Sequence of chain 1.C:
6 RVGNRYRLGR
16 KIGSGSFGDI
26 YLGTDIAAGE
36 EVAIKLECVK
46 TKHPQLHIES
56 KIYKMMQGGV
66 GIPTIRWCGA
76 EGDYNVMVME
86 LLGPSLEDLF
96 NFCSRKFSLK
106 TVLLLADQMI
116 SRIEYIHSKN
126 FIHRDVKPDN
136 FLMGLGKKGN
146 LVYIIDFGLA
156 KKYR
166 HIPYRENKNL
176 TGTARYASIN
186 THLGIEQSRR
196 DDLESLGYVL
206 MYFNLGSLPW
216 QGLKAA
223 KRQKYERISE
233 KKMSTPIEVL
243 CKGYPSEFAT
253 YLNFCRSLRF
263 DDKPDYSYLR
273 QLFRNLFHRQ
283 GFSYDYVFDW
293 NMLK

This small molecule binds to this protein.
Small molecule (SMILES): Nc1ncnc2c1ncn2[C@@H]1O[C@H](CO)[C@@H](O)[C@H]1O

Binding-site contacts:
Ligand atom O5' contacts residue GLY20 of chain 1.C at 3.9 Å.
Ligand atom O5' contacts residue ILE25 of chain 1.C at 3.9 Å.
Ligand atom C6 contacts residue LEU87 of chain 1.C at 3.9 Å (hydrophobic).
Ligand atom N6 contacts residue MET84 of chain 1.C at 3.3 Å.
Ligand atom C4' contacts residue GLY18 of chain 1.C at 3.8 Å.
Ligand atom C4 contacts residue ILE25 of chain 1.C at 4.0 Å (hydrophobic).
Ligand atom N1 contacts residue LEU86 of chain 1.C at 3.9 Å.
Ligand atom N1 contacts residue ALA38 of chain 1.C at 3.6 Å.
Ligand atom N7 contacts residue ILE150 of chain 1.C at 3.9 Å.
Ligand atom N3 contacts residue LEU137 of chain 1.C at 3.6 Å.
Ligand atom O4' contacts residue ILE25 of chain 1.C at 3.7 Å.
Ligand atom O3' contacts residue ASP134 of chain 1.C at 2.6 Å (salt-bridge).
Ligand atom C2 contacts residue LEU137 of chain 1.C at 3.9 Å (hydrophobic).
Ligand atom C3' contacts residue ILE150 of chain 1.C at 3.7 Å (hydrophobic).
Ligand atom N1 contacts residue LEU87 of chain 1.C at 2.9 Å (h-bond).
Ligand atom N7 contacts residue ILE25 of chain 1.C at 3.8 Å.
Ligand atom C2' contacts residue LEU137 of chain 1.C at 3.9 Å (hydrophobic).
Ligand atom C2 contacts residue ILE17 of chain 1.C at 3.9 Å (hydrophobic).
Ligand atom C5' contacts residue GLY20 of chain 1.C at 4.0 Å.
Ligand atom C8 contacts residue ILE150 of chain 1.C at 3.6 Å (hydrophobic).
Ligand atom C3' contacts residue ASP134 of chain 1.C at 3.6 Å.
Ligand atom C8 contacts residue ILE25 of chain 1.C at 3.6 Å (hydrophobic).
Ligand atom O4' contacts residue ILE17 of chain 1.C at 4.0 Å.
Ligand atom C4 contacts residue LEU137 of chain 1.C at 3.4 Å (hydrophobic).
Ligand atom O5' contacts residue ILE150 of chain 1.C at 3.4 Å.
Ligand atom C2 contacts residue LEU87 of chain 1.C at 3.3 Å (hydrophobic).
Ligand atom C5' contacts residue SER19 of chain 1.C at 3.4 Å.
Ligand atom N6 contacts residue LEU87 of chain 1.C at 4.0 Å.
Ligand atom O2' contacts residue ILE17 of chain 1.C at 4.0 Å.
Ligand atom N6 contacts residue ALA38 of chain 1.C at 3.4 Å.
Ligand atom N9 contacts residue ILE25 of chain 1.C at 3.9 Å.
Ligand atom O4' contacts residue GLY18 of chain 1.C at 3.3 Å.
Ligand atom N1 contacts residue GLU85 of chain 1.C at 4.0 Å.
Ligand atom C5 contacts residue LEU137 of chain 1.C at 3.6 Å (hydrophobic).
Ligand atom C5 contacts residue ILE25 of chain 1.C at 4.0 Å (hydrophobic).
Ligand atom N3 contacts residue ILE17 of chain 1.C at 3.5 Å.
Ligand atom C2 contacts residue LEU86 of chain 1.C at 3.8 Å (hydrophobic).
Ligand atom N9 contacts residue LEU137 of chain 1.C at 3.8 Å.
Ligand atom C6 contacts residue ALA38 of chain 1.C at 3.5 Å (hydrophobic).
Ligand atom N6 contacts residue GLU85 of chain 1.C at 3.1 Å (salt-bridge).